Sequence of chain 1.A:
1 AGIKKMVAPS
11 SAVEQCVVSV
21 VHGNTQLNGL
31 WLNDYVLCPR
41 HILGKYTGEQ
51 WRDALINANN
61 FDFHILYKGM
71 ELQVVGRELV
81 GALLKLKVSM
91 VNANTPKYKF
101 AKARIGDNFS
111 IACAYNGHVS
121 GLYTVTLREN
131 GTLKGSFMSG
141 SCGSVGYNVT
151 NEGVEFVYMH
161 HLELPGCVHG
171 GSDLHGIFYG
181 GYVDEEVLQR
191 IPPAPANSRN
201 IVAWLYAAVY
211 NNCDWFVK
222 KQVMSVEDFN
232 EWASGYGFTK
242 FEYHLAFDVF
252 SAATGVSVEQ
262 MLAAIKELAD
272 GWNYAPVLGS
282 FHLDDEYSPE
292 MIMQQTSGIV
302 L

The protein below binds the small molecule below.
Small molecule (SMILES): CC(C)C[C@H](NC(=O)OCc1ccccc1)C(=O)N[C@@H](C[C@@H]1CCNC1=O)[C@@H](O)S(=O)(=O)O

Binding-site contacts:
Ligand atom C21 contacts residue B1S1 of chain 1.H at 0.4 Å.
Ligand atom O10 contacts residue GLU163 of chain 1.B at 3.0 Å (salt-bridge).
Ligand atom O30 contacts residue B1S1 of chain 1.H at 0.0 Å (h-bond).
Ligand atom C13 contacts residue B1S1 of chain 1.H at 0.1 Å.
Ligand atom C3 contacts residue B1S1 of chain 1.H at 0.0 Å.
Ligand atom C7 contacts residue GLU163 of chain 1.B at 3.0 Å.
Ligand atom C26 contacts residue B1S1 of chain 1.H at 0.0 Å.
Ligand atom C29 contacts residue B1S1 of chain 1.H at 0.0 Å.
Ligand atom C24 contacts residue B1S1 of chain 1.H at 0.1 Å.
Ligand atom C16 contacts residue B1S1 of chain 1.H at 0.0 Å.
Ligand atom C27 contacts residue B1S1 of chain 1.H at 0.0 Å.
Ligand atom N28 contacts residue GLU163 of chain 1.B at 2.9 Å (salt-bridge).
Ligand atom C17 contacts residue B1S1 of chain 1.H at 0.1 Å.
Ligand atom N19 contacts residue CYS142 of chain 1.B at 3.0 Å (h-bond).
Ligand atom C21 contacts residue CYS142 of chain 1.B at 1.7 Å (hydrophobic).
Ligand atom N11 contacts residue B1S1 of chain 1.H at 0.1 Å (h-bond).
Ligand atom O22 contacts residue B1S1 of chain 1.H at 1.0 Å.
Ligand atom O10 contacts residue B1S1 of chain 1.H at 0.0 Å (h-bond).
Ligand atom C5 contacts residue B1S1 of chain 1.H at 0.0 Å.
Ligand atom C25 contacts residue B1S1 of chain 1.H at 0.0 Å.
Ligand atom O18 contacts residue B1S1 of chain 1.H at 0.0 Å (h-bond).
Ligand atom N11 contacts residue GLU186 of chain 1.B at 2.8 Å (salt-bridge).
Ligand atom C1 contacts residue B1S1 of chain 1.H at 0.0 Å.
Ligand atom C9 contacts residue B1S1 of chain 1.H at 0.0 Å.
Ligand atom N28 contacts residue PHE137 of chain 1.B at 3.1 Å (h-bond).
Ligand atom C14 contacts residue B1S1 of chain 1.H at 0.0 Å.
Ligand atom C15 contacts residue B1S1 of chain 1.H at 0.0 Å.
Ligand atom C4 contacts residue B1S1 of chain 1.H at 0.0 Å.
Ligand atom C7 contacts residue B1S1 of chain 1.H at 0.0 Å.
Ligand atom C6 contacts residue B1S1 of chain 1.H at 0.0 Å.
Ligand atom O8 contacts residue B1S1 of chain 1.H at 0.1 Å (h-bond).
Ligand atom O22 contacts residue CYS142 of chain 1.B at 2.6 Å (h-bond).
Ligand atom N19 contacts residue B1S1 of chain 1.H at 0.1 Å (h-bond).
Ligand atom O30 contacts residue HIS160 of chain 1.B at 2.5 Å (h-bond).
Ligand atom C20 contacts residue B1S1 of chain 1.H at 0.1 Å.
Ligand atom C20 contacts residue CYS142 of chain 1.B at 2.8 Å (hydrophobic).
Ligand atom N28 contacts residue B1S1 of chain 1.H at 0.0 Å (h-bond).
Ligand atom C12 contacts residue B1S1 of chain 1.H at 0.1 Å.
Ligand atom C2 contacts residue B1S1 of chain 1.H at 0.0 Å.
Ligand atom N19 contacts residue HIS161 of chain 1.B at 3.0 Å (h-bond).

Sequence of chain 1.B:
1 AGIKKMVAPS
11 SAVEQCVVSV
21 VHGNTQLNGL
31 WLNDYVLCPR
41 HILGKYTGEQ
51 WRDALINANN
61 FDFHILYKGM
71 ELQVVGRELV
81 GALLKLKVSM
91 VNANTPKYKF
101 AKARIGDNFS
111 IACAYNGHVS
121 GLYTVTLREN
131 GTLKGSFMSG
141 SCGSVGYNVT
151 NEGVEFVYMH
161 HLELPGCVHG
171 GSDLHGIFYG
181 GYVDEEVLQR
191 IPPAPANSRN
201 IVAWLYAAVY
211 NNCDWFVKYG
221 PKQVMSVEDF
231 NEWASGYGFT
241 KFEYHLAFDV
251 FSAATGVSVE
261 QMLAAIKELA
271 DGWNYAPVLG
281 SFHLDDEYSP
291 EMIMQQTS